This protein binds this small molecule.
Small molecule (SMILES): NCCc1c[nH]c2ccc(O)cc12

Sequence of chain 1.B:
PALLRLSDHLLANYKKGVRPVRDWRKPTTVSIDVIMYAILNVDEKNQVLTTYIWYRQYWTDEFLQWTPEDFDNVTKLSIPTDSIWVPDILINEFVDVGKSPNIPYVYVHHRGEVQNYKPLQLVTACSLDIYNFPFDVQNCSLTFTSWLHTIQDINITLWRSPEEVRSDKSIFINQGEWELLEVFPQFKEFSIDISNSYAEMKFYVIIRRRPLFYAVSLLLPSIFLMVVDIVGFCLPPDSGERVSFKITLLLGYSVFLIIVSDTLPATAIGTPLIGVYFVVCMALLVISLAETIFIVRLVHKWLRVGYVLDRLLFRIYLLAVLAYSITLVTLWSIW

Binding-site contacts:
Ligand atom NE1 contacts residue ARG56 of chain 1.B at 3.5 Å (salt-bridge).
Ligand atom OH contacts residue ARG56 of chain 1.B at 4.3 Å.
Ligand atom CD1 contacts residue ILE192 of chain 1.C at 4.0 Å (hydrophobic).
Ligand atom NE1 contacts residue ILE192 of chain 1.C at 3.4 Å.
Ligand atom CH2 contacts residue TRP54 of chain 1.B at 3.6 Å (hydrophobic).
Ligand atom OH contacts residue TRP54 of chain 1.B at 3.2 Å.
Ligand atom CE2 contacts residue ARG56 of chain 1.B at 3.5 Å.
Ligand atom CA contacts residue TYR198 of chain 1.C at 3.9 Å (hydrophobic).
Ligand atom CZ2 contacts residue ARG56 of chain 1.B at 3.2 Å.
Ligand atom CB contacts residue TRP147 of chain 1.C at 3.4 Å (hydrophobic).
Ligand atom CE3 contacts residue TRP147 of chain 1.C at 3.8 Å (hydrophobic).
Ligand atom CZ2 contacts residue ILE35 of chain 1.B at 4.2 Å (hydrophobic).
Ligand atom CD2 contacts residue TRP54 of chain 1.B at 4.0 Å (hydrophobic).
Ligand atom NZ contacts residue TRP147 of chain 1.C at 4.2 Å.
Ligand atom CZ2 contacts residue TRP54 of chain 1.B at 4.2 Å (hydrophobic).
Ligand atom CE3 contacts residue TYR117 of chain 1.B at 3.8 Å (hydrophobic).
Ligand atom CB contacts residue TYR117 of chain 1.B at 4.3 Å (hydrophobic).
Ligand atom CH2 contacts residue ARG56 of chain 1.B at 4.2 Å.
Ligand atom CH2 contacts residue TYR55 of chain 1.B at 3.8 Å (hydrophobic).
Ligand atom CD1 contacts residue TYR198 of chain 1.C at 3.5 Å (hydrophobic).
Ligand atom OH contacts residue LYS118 of chain 1.B at 3.8 Å.
Ligand atom CB contacts residue TYR198 of chain 1.C at 3.8 Å (hydrophobic).
Ligand atom CE2 contacts residue TYR117 of chain 1.B at 4.3 Å (hydrophobic).
Ligand atom CZ3 contacts residue TRP54 of chain 1.B at 3.5 Å (hydrophobic).
Ligand atom NZ contacts residue SER146 of chain 1.C at 3.3 Å (h-bond).
Ligand atom CD1 contacts residue TYR117 of chain 1.B at 4.3 Å (hydrophobic).
Ligand atom CE3 contacts residue TRP54 of chain 1.B at 4.1 Å (hydrophobic).
Ligand atom NZ contacts residue THR145 of chain 1.C at 3.4 Å.
Ligand atom CG contacts residue TYR198 of chain 1.C at 4.3 Å (hydrophobic).
Ligand atom CA contacts residue TRP147 of chain 1.C at 4.3 Å (hydrophobic).
Ligand atom NE1 contacts residue TYR198 of chain 1.C at 4.3 Å.
Ligand atom OH contacts residue TYR55 of chain 1.B at 2.4 Å (h-bond).
Ligand atom CZ3 contacts residue TRP147 of chain 1.C at 4.2 Å (hydrophobic).
Ligand atom CH2 contacts residue ILE35 of chain 1.B at 4.2 Å (hydrophobic).
Ligand atom NZ contacts residue TYR198 of chain 1.C at 3.4 Å.
Ligand atom OH contacts residue TRP147 of chain 1.C at 3.6 Å.
Ligand atom CE2 contacts residue TRP54 of chain 1.B at 4.0 Å (hydrophobic).
Ligand atom CG contacts residue TYR117 of chain 1.B at 4.0 Å (hydrophobic).
Ligand atom CD2 contacts residue TYR117 of chain 1.B at 3.9 Å (hydrophobic).
Ligand atom CZ3 contacts residue TYR55 of chain 1.B at 3.5 Å (hydrophobic).

Sequence of chain 1.C:
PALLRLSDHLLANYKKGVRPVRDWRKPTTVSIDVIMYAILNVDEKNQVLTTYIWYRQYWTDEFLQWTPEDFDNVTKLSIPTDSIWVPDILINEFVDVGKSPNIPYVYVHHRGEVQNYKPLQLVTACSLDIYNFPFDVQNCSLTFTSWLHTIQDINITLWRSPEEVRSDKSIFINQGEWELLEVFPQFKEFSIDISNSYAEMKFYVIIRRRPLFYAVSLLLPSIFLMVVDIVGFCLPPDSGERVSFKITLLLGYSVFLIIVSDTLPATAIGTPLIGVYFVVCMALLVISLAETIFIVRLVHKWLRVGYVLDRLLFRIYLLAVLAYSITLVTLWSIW